Sequence of chain 1.C:
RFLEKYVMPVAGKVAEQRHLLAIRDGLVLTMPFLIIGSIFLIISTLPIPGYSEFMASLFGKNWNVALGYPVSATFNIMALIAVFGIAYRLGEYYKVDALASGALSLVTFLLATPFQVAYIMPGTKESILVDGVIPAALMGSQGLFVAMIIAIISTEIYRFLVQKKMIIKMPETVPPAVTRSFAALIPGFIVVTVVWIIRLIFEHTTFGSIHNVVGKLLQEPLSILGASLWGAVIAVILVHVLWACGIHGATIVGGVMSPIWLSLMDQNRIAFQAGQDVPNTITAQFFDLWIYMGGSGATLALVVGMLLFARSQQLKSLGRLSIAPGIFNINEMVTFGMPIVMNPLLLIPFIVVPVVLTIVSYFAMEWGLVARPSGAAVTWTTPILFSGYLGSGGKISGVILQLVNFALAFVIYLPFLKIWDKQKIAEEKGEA

Sequence of chain 1.D:
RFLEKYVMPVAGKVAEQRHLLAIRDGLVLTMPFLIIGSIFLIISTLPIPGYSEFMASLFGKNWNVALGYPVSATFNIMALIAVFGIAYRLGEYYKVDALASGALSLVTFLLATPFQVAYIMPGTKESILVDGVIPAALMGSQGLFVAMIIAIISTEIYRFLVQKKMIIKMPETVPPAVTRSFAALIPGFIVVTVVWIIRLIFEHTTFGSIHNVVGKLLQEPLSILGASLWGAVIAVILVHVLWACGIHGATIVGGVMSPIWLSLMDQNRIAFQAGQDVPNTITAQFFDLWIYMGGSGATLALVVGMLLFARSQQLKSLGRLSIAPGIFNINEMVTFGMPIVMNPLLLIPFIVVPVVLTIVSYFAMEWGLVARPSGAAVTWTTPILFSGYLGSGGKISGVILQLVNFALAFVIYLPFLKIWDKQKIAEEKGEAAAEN

Binding-site contacts:
Ligand atom N2 contacts residue TRP382 of chain 1.C at 2.9 Å (h-bond).
Ligand atom C5 contacts residue GLU334 of chain 1.C at 3.6 Å.
Ligand atom O7 contacts residue ALA252 of chain 1.C at 3.1 Å.
Ligand atom O6 contacts residue PRO177 of chain 1.D at 3.4 Å.
Ligand atom O4 contacts residue ILE332 of chain 1.C at 3.2 Å.
Ligand atom C7 contacts residue ALA252 of chain 1.C at 3.2 Å (hydrophobic).
Ligand atom C8 contacts residue VAL180 of chain 1.D at 3.7 Å (hydrophobic).
Ligand atom O6 contacts residue GLU334 of chain 1.C at 2.6 Å (salt-bridge).
Ligand atom C6 contacts residue VAL176 of chain 1.D at 3.2 Å (hydrophobic).
Ligand atom N2 contacts residue GLY297 of chain 1.C at 3.3 Å (h-bond).
Ligand atom O3 contacts residue GLY297 of chain 1.C at 3.2 Å.
Ligand atom C3 contacts residue ASN331 of chain 1.C at 3.6 Å.
Ligand atom O6 contacts residue HIS250 of chain 1.C at 2.8 Å (h-bond).
Ligand atom O1 contacts residue MET33 of chain 1.C at 3.2 Å.
Ligand atom O7 contacts residue THR253 of chain 1.C at 3.4 Å.
Ligand atom O4 contacts residue HIS250 of chain 1.C at 3.2 Å.
Ligand atom C1 contacts residue THR253 of chain 1.C at 3.6 Å.
Ligand atom O6 contacts residue VAL176 of chain 1.D at 3.2 Å.
Ligand atom O3 contacts residue VAL180 of chain 1.D at 3.7 Å.
Ligand atom O3 contacts residue ASN333 of chain 1.C at 2.9 Å (h-bond).
Ligand atom O7 contacts residue TRP245 of chain 1.C at 2.9 Å (h-bond).
Ligand atom O3 contacts residue SER298 of chain 1.C at 3.4 Å (h-bond).
Ligand atom O4 contacts residue ALA252 of chain 1.C at 3.0 Å.
Ligand atom O7 contacts residue MET33 of chain 1.C at 3.7 Å.
Ligand atom O6 contacts residue ASP290 of chain 1.C at 2.9 Å (salt-bridge).
Ligand atom C6 contacts residue GLU334 of chain 1.C at 2.7 Å.
Ligand atom O4 contacts residue GLU334 of chain 1.C at 3.0 Å (salt-bridge).
Ligand atom C2 contacts residue TRP382 of chain 1.C at 3.3 Å (hydrophobic).
Ligand atom C6 contacts residue ASP290 of chain 1.C at 3.7 Å.
Ligand atom C7 contacts residue GLY297 of chain 1.C at 3.2 Å.
Ligand atom N2 contacts residue ALA252 of chain 1.C at 3.6 Å.
Ligand atom C8 contacts residue TYR294 of chain 1.C at 3.6 Å (hydrophobic).
Ligand atom O3 contacts residue TRP382 of chain 1.C at 3.0 Å.
Ligand atom O5 contacts residue HIS250 of chain 1.C at 3.3 Å (h-bond).
Ligand atom C5 contacts residue ALA252 of chain 1.C at 3.3 Å (hydrophobic).
Ligand atom O7 contacts residue SER298 of chain 1.C at 3.3 Å (h-bond).
Ligand atom C8 contacts residue GLY297 of chain 1.C at 2.9 Å.
Ligand atom O4 contacts residue ASN333 of chain 1.C at 2.8 Å (h-bond).
Ligand atom C8 contacts residue MET33 of chain 1.C at 3.5 Å (hydrophobic).
Ligand atom C4 contacts residue GLU334 of chain 1.C at 3.3 Å.

A small-molecule ligand and the protein it binds are described below.
Small molecule (SMILES): CC(=O)N[C@@H]1[C@@H](O)[C@H](O[C@@H]2O[C@H](CO)[C@@H](O)[C@H](O)[C@H]2NC(C)=O)[C@@H](CO)O[C@H]1O